Binding-site contacts:
Ligand atom C9 contacts residue LEU54 of chain 1.B at 4.1 Å (hydrophobic).
Ligand atom C4 contacts residue TYR55 of chain 1.B at 3.6 Å (hydrophobic).
Ligand atom C3 contacts residue HIS117 of chain 1.B at 3.4 Å.
Ligand atom C2 contacts residue HIS117 of chain 1.B at 3.4 Å.
Ligand atom C6 contacts residue TRP227 of chain 1.B at 3.7 Å (hydrophobic).
Ligand atom C16 contacts residue GLU27 of chain 1.B at 4.3 Å.
Ligand atom C2 contacts residue NAP1 of chain 1.E at 3.4 Å.
Ligand atom C15 contacts residue TRP227 of chain 1.B at 4.4 Å (hydrophobic).
Ligand atom C18 contacts residue THR226 of chain 1.B at 4.0 Å.
Ligand atom C10 contacts residue TYR310 of chain 1.B at 4.0 Å (hydrophobic).
Ligand atom O3 contacts residue NAP1 of chain 1.E at 3.0 Å.
Ligand atom C1 contacts residue HIS117 of chain 1.B at 4.3 Å.
Ligand atom C3 contacts residue TYR55 of chain 1.B at 3.6 Å (hydrophobic).
Ligand atom O3 contacts residue HIS117 of chain 1.B at 2.7 Å (h-bond).
Ligand atom C4 contacts residue THR24 of chain 1.B at 4.2 Å.
Ligand atom C12 contacts residue TYR310 of chain 1.B at 4.3 Å (hydrophobic).
Ligand atom C10 contacts residue LEU54 of chain 1.B at 4.5 Å (hydrophobic).
Ligand atom C15 contacts residue GLU27 of chain 1.B at 4.4 Å.
Ligand atom C19 contacts residue TYR310 of chain 1.B at 3.2 Å (hydrophobic).
Ligand atom C18 contacts residue TYR310 of chain 1.B at 4.2 Å (hydrophobic).
Ligand atom C1 contacts residue PHE118 of chain 1.B at 4.1 Å (hydrophobic).
Ligand atom C2 contacts residue PHE118 of chain 1.B at 4.0 Å (hydrophobic).
Ligand atom O3 contacts residue TYR55 of chain 1.B at 2.6 Å (h-bond).
Ligand atom C1 contacts residue LEU54 of chain 1.B at 3.8 Å (hydrophobic).
Ligand atom C19 contacts residue TRP227 of chain 1.B at 3.9 Å (hydrophobic).
Ligand atom C16 contacts residue THR226 of chain 1.B at 3.9 Å.
Ligand atom C11 contacts residue TYR310 of chain 1.B at 3.6 Å (hydrophobic).
Ligand atom C11 contacts residue LEU54 of chain 1.B at 4.4 Å (hydrophobic).
Ligand atom C12 contacts residue PHE129 of chain 1.B at 3.8 Å (hydrophobic).
Ligand atom C2 contacts residue TYR310 of chain 1.B at 4.1 Å (hydrophobic).
Ligand atom C18 contacts residue TRP227 of chain 1.B at 3.7 Å (hydrophobic).
Ligand atom C1 contacts residue TYR310 of chain 1.B at 3.6 Å (hydrophobic).
Ligand atom C19 contacts residue ASN306 of chain 1.B at 3.9 Å.
Ligand atom C8 contacts residue TRP227 of chain 1.B at 4.0 Å (hydrophobic).
Ligand atom C4 contacts residue NAP1 of chain 1.E at 3.7 Å.
Ligand atom C3 contacts residue NAP1 of chain 1.E at 3.2 Å.
Ligand atom C7 contacts residue TRP227 of chain 1.B at 4.0 Å (hydrophobic).
Ligand atom C15 contacts residue THR226 of chain 1.B at 3.5 Å.

This protein binds this small molecule.
Small molecule (SMILES): C[C@]12CC[C@H]3[C@@H](CCC4=CC(=O)CC[C@@]43C)[C@@H]1CC[C@@H]2O

Sequence of chain 1.B:
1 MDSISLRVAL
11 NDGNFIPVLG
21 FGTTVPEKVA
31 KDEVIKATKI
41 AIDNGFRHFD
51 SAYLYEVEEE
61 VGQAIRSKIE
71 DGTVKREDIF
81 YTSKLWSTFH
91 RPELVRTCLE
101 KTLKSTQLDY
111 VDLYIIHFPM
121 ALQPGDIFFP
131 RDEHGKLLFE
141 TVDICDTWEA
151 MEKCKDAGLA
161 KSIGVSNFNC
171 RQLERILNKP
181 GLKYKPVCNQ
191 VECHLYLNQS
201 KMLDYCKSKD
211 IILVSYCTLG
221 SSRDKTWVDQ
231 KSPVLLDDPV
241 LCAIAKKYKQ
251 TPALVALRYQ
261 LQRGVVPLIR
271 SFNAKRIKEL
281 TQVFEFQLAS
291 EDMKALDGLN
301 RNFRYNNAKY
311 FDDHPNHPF